Binding-site contacts:
Ligand atom C5' contacts residue THR974 of chain 1.E at 3.5 Å.
Ligand atom O3' contacts residue THR1017 of chain 1.E at 3.0 Å (h-bond).
Ligand atom C2 contacts residue ASP1025 of chain 1.E at 3.1 Å.
Ligand atom N1 contacts residue ASP1025 of chain 1.E at 3.5 Å (salt-bridge).
Ligand atom C8 contacts residue SER948 of chain 1.E at 3.4 Å.
Ligand atom O3P contacts residue LYS954 of chain 1.E at 2.3 Å (salt-bridge).
Ligand atom O5' contacts residue THR974 of chain 1.E at 3.6 Å.
Ligand atom C3' contacts residue THR1016 of chain 1.E at 3.5 Å.
Ligand atom C2' contacts residue ASN1015 of chain 1.E at 3.3 Å.
Ligand atom O3P contacts residue GLY976 of chain 1.E at 3.6 Å.
Ligand atom C2' contacts residue THR1017 of chain 1.E at 3.6 Å.
Ligand atom C2' contacts residue SER948 of chain 1.E at 3.6 Å.
Ligand atom O6 contacts residue VAL1028 of chain 1.E at 3.6 Å.
Ligand atom O2P contacts residue GLY976 of chain 1.E at 2.9 Å (h-bond).
Ligand atom C5' contacts residue SER948 of chain 1.E at 3.1 Å.
Ligand atom O6 contacts residue LYS993 of chain 1.E at 3.5 Å.
Ligand atom P contacts residue LYS954 of chain 1.E at 3.6 Å.
Ligand atom O1P contacts residue THR977 of chain 1.E at 2.6 Å (h-bond).
Ligand atom O6 contacts residue ILE1001 of chain 1.E at 3.6 Å.
Ligand atom C4' contacts residue SER948 of chain 1.E at 3.5 Å.
Ligand atom C5' contacts residue VAL949 of chain 1.E at 3.7 Å (hydrophobic).
Ligand atom P contacts residue GLY976 of chain 1.E at 3.4 Å.
Ligand atom O5' contacts residue LYS993 of chain 1.E at 3.0 Å (salt-bridge).
Ligand atom O2' contacts residue SER1026 of chain 1.E at 2.9 Å.
Ligand atom O1P contacts residue THR974 of chain 1.E at 2.4 Å (h-bond).
Ligand atom O6 contacts residue VAL994 of chain 1.E at 2.6 Å (h-bond).
Ligand atom P contacts residue LYS993 of chain 1.E at 3.7 Å.
Ligand atom N7 contacts residue ILE1001 of chain 1.E at 3.6 Å.
Ligand atom O2' contacts residue ASN1015 of chain 1.E at 3.0 Å (h-bond).
Ligand atom C3' contacts residue THR1017 of chain 1.E at 3.7 Å.
Ligand atom O4' contacts residue SER948 of chain 1.E at 3.5 Å (h-bond).
Ligand atom C3' contacts residue SER948 of chain 1.E at 3.6 Å.
Ligand atom O3' contacts residue THR1016 of chain 1.E at 2.9 Å (h-bond).
Ligand atom C6 contacts residue LYS993 of chain 1.E at 3.6 Å.
Ligand atom O2P contacts residue LYS993 of chain 1.E at 3.1 Å (salt-bridge).
Ligand atom P contacts residue THR974 of chain 1.E at 3.4 Å.
Ligand atom O4' contacts residue LYS993 of chain 1.E at 3.2 Å (salt-bridge).
Ligand atom O2' contacts residue THR1017 of chain 1.E at 2.8 Å (h-bond).
Ligand atom C6 contacts residue VAL994 of chain 1.E at 3.6 Å (hydrophobic).
Ligand atom O1P contacts residue GLY976 of chain 1.E at 3.4 Å (h-bond).

Sequence of chain 1.E:
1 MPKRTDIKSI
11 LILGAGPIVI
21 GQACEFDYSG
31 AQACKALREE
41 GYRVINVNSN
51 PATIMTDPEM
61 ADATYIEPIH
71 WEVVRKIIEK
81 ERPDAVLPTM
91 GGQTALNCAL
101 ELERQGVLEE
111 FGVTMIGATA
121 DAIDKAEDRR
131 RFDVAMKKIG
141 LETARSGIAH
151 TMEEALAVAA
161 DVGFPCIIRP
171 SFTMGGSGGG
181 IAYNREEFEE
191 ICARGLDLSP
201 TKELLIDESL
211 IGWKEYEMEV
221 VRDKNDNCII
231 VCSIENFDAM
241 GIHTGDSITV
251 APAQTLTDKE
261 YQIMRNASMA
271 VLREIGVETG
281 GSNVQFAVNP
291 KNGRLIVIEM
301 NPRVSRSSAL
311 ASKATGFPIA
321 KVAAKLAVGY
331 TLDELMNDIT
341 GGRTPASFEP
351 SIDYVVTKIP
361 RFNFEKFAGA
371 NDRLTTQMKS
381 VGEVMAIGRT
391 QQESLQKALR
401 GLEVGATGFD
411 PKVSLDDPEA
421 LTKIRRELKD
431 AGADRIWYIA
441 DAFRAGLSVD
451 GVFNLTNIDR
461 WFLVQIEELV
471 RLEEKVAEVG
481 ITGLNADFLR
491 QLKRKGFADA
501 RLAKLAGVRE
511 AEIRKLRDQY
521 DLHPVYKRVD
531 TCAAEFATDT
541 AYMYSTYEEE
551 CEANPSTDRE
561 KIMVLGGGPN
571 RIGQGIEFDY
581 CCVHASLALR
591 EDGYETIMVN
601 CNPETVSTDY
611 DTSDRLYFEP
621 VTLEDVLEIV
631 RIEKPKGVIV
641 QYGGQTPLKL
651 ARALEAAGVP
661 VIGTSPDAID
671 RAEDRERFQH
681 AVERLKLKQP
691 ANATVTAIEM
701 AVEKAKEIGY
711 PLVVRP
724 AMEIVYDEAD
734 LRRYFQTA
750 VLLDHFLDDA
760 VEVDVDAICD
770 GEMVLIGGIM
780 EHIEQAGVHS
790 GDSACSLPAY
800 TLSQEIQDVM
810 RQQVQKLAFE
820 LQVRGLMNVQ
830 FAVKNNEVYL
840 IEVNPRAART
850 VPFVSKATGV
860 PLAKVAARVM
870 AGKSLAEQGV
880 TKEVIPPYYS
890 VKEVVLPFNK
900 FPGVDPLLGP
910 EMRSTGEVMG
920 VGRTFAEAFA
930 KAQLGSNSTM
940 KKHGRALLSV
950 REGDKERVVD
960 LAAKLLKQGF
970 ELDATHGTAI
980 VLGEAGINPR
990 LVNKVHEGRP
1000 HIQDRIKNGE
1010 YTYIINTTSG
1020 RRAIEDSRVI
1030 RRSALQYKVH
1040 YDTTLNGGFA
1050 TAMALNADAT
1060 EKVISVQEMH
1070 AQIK

This protein binds this small molecule.
Small molecule (SMILES): O=c1[nH]cnc2c1ncn2[C@@H]1O[C@H](COP(=O)(O)O)[C@@H](O)[C@H]1O